This small molecule binds to this protein.
Small molecule (SMILES): O=c1[nH]c2c(Br)c(Br)c(Br)c(Br)c2[nH]1

Binding-site contacts:
Ligand atom N14 contacts residue VAL48 of chain 1.A at 3.7 Å.
Ligand atom C4 contacts residue ILE169 of chain 1.A at 3.7 Å (hydrophobic).
Ligand atom BR3 contacts residue PHE108 of chain 1.A at 3.6 Å.
Ligand atom C7 contacts residue ILE169 of chain 1.A at 3.9 Å (hydrophobic).
Ligand atom C2 contacts residue ILE61 of chain 1.A at 3.7 Å (hydrophobic).
Ligand atom C13 contacts residue ILE169 of chain 1.A at 3.9 Å (hydrophobic).
Ligand atom BR1 contacts residue ASN113 of chain 1.A at 4.2 Å.
Ligand atom N6 contacts residue VAL48 of chain 1.A at 3.6 Å.
Ligand atom BR2 contacts residue ILE61 of chain 1.A at 3.6 Å.
Ligand atom BR4 contacts residue ILE169 of chain 1.A at 4.3 Å.
Ligand atom O10 contacts residue VAL48 of chain 1.A at 3.1 Å.
Ligand atom BR2 contacts residue MET158 of chain 1.A at 3.8 Å.
Ligand atom BR3 contacts residue ILE61 of chain 1.A at 3.9 Å.
Ligand atom N6 contacts residue ILE169 of chain 1.A at 3.4 Å.
Ligand atom BR3 contacts residue ILE169 of chain 1.A at 3.8 Å.
Ligand atom C7 contacts residue VAL48 of chain 1.A at 3.7 Å (hydrophobic).
Ligand atom C8 contacts residue ILE61 of chain 1.A at 4.3 Å (hydrophobic).
Ligand atom C8 contacts residue ILE169 of chain 1.A at 3.4 Å (hydrophobic).
Ligand atom C2 contacts residue MET158 of chain 1.A at 3.4 Å (hydrophobic).
Ligand atom BR4 contacts residue VAL90 of chain 1.A at 4.2 Å.
Ligand atom C5 contacts residue MET158 of chain 1.A at 3.2 Å (hydrophobic).
Ligand atom BR4 contacts residue GLU109 of chain 1.A at 3.3 Å.
Ligand atom BR1 contacts residue VAL40 of chain 1.A at 4.0 Å.
Ligand atom BR4 contacts residue VAL111 of chain 1.A at 4.0 Å.
Ligand atom N14 contacts residue ILE169 of chain 1.A at 4.2 Å.
Ligand atom C4 contacts residue ILE61 of chain 1.A at 3.7 Å (hydrophobic).
Ligand atom C4 contacts residue MET158 of chain 1.A at 4.3 Å (hydrophobic).
Ligand atom C5 contacts residue VAL40 of chain 1.A at 4.4 Å (hydrophobic).
Ligand atom C4 contacts residue VAL48 of chain 1.A at 4.3 Å (hydrophobic).
Ligand atom C8 contacts residue VAL48 of chain 1.A at 3.7 Å (hydrophobic).
Ligand atom C13 contacts residue VAL48 of chain 1.A at 3.4 Å (hydrophobic).
Ligand atom BR4 contacts residue ILE61 of chain 1.A at 3.3 Å.
Ligand atom BR3 contacts residue VAL90 of chain 1.A at 4.4 Å.
Ligand atom C5 contacts residue ILE61 of chain 1.A at 4.3 Å (hydrophobic).
Ligand atom C7 contacts residue MET158 of chain 1.A at 3.8 Å (hydrophobic).
Ligand atom C3 contacts residue MET158 of chain 1.A at 3.8 Å (hydrophobic).
Ligand atom BR2 contacts residue ASN113 of chain 1.A at 4.0 Å.
Ligand atom BR1 contacts residue MET158 of chain 1.A at 3.5 Å.
Ligand atom BR2 contacts residue VAL111 of chain 1.A at 2.8 Å.
Ligand atom C3 contacts residue ILE61 of chain 1.A at 3.6 Å (hydrophobic).

Sequence of chain 1.A:
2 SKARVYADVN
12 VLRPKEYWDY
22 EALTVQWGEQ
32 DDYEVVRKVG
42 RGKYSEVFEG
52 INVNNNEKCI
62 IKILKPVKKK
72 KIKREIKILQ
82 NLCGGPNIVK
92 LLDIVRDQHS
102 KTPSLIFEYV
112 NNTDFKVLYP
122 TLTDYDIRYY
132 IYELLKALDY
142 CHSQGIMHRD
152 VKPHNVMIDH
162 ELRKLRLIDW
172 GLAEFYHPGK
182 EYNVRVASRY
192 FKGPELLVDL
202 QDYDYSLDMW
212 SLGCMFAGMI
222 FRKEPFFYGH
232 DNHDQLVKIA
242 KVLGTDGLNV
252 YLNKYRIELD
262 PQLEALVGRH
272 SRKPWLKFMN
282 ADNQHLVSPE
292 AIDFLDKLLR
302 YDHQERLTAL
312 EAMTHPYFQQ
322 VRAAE